Binding-site contacts:
Ligand atom N contacts residue TYR127 of chain 1.D at 3.0 Å (h-bond).
Ligand atom CA contacts residue PHE180 of chain 1.D at 4.1 Å (hydrophobic).
Ligand atom OXT contacts residue ARG209 of chain 1.D at 3.4 Å (salt-bridge).
Ligand atom CB contacts residue ARG209 of chain 1.D at 4.2 Å.
Ligand atom NE2 contacts residue TYR230 of chain 1.D at 4.0 Å.
Ligand atom OE1 contacts residue PHE130 of chain 1.D at 4.5 Å.
Ligand atom OE1 contacts residue PHE180 of chain 1.D at 3.9 Å.
Ligand atom C contacts residue ARG209 of chain 1.D at 3.7 Å.
Ligand atom CD contacts residue ARG209 of chain 1.D at 4.5 Å.
Ligand atom O contacts residue PHE180 of chain 1.D at 3.0 Å.
Ligand atom NE2 contacts residue SER201 of chain 1.D at 3.8 Å.
Ligand atom CA contacts residue GLU177 of chain 1.D at 3.8 Å.
Ligand atom CA contacts residue TYR127 of chain 1.D at 4.2 Å (hydrophobic).
Ligand atom OE1 contacts residue SER201 of chain 1.D at 4.3 Å.
Ligand atom OE1 contacts residue ALA176 of chain 1.D at 4.0 Å.
Ligand atom CB contacts residue GLU177 of chain 1.D at 3.9 Å.
Ligand atom CG contacts residue PHE130 of chain 1.D at 3.9 Å (hydrophobic).
Ligand atom CG contacts residue ARG209 of chain 1.D at 3.6 Å.
Ligand atom NE2 contacts residue SER203 of chain 1.D at 3.2 Å (h-bond).
Ligand atom CD contacts residue PHE180 of chain 1.D at 3.8 Å (hydrophobic).
Ligand atom CD contacts residue SER201 of chain 1.D at 4.5 Å.
Ligand atom C contacts residue PHE180 of chain 1.D at 3.8 Å (hydrophobic).
Ligand atom CD contacts residue SER203 of chain 1.D at 4.0 Å.
Ligand atom O contacts residue ARG209 of chain 1.D at 3.8 Å.
Ligand atom OE1 contacts residue GLU177 of chain 1.D at 4.0 Å.
Ligand atom N contacts residue GLU177 of chain 1.D at 3.5 Å (salt-bridge).
Ligand atom NE2 contacts residue ARG209 of chain 1.D at 4.2 Å.
Ligand atom CB contacts residue PHE130 of chain 1.D at 3.7 Å (hydrophobic).
Ligand atom CG contacts residue SER203 of chain 1.D at 4.4 Å.
Ligand atom NE2 contacts residue PHE180 of chain 1.D at 3.5 Å.
Ligand atom CB contacts residue TYR127 of chain 1.D at 4.3 Å (hydrophobic).
Ligand atom O contacts residue ASP212 of chain 1.D at 4.3 Å.

Sequence of chain 1.D:
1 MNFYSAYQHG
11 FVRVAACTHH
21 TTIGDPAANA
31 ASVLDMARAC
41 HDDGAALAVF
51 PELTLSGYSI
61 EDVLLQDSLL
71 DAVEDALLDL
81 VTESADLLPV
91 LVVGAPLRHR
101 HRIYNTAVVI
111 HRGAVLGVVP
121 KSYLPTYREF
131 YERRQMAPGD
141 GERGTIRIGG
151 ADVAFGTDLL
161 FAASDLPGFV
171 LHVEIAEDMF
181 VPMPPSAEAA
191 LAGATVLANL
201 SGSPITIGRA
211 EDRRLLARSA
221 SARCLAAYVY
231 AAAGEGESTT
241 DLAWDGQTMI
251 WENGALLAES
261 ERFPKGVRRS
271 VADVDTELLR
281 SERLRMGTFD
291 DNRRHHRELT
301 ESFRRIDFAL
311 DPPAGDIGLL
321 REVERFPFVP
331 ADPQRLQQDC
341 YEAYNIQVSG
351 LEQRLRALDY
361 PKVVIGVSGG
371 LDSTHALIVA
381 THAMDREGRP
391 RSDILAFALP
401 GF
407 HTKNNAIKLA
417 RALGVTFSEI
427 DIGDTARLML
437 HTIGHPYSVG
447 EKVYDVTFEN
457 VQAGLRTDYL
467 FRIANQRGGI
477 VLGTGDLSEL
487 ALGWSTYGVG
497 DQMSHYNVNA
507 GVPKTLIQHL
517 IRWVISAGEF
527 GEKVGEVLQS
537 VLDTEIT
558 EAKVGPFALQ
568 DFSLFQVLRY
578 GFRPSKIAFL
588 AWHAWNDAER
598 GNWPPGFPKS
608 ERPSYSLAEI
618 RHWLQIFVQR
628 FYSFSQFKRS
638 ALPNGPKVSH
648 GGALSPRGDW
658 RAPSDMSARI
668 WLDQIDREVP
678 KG

The protein below binds the small molecule below.
Small molecule (SMILES): NC(=O)CC[C@H](N)C(=O)O